Sequence of chain 1.C:
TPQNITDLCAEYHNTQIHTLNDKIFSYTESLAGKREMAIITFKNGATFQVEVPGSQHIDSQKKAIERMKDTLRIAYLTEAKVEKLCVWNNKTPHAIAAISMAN

This protein binds this small molecule.
Small molecule (SMILES): OC[C@H]1O[C@H](O)[C@H](O)[C@@H](O)[C@H]1O

Binding-site contacts:
Ligand atom O4 contacts residue GLU51 of chain 1.C at 2.7 Å (salt-bridge).
Ligand atom O6 contacts residue TRP88 of chain 1.C at 3.9 Å.
Ligand atom O5 contacts residue GLN56 of chain 1.C at 3.5 Å (h-bond).
Ligand atom O1 contacts residue GAL1 of chain 1.HA at 1.2 Å.
Ligand atom O3 contacts residue LYS91 of chain 1.C at 2.9 Å (salt-bridge).
Ligand atom C2 contacts residue GAL1 of chain 1.HA at 0.1 Å.
Ligand atom C6 contacts residue GLN56 of chain 1.C at 3.8 Å.
Ligand atom O1 contacts residue TRP88 of chain 1.C at 4.0 Å.
Ligand atom O6 contacts residue GAL1 of chain 1.HA at 0.1 Å (h-bond).
Ligand atom C1 contacts residue GAL1 of chain 1.HA at 0.3 Å.
Ligand atom O3 contacts residue GLU51 of chain 1.C at 4.1 Å.
Ligand atom O6 contacts residue GLN56 of chain 1.C at 3.4 Å (h-bond).
Ligand atom C3 contacts residue GAL1 of chain 1.HA at 0.1 Å.
Ligand atom O5 contacts residue GAL1 of chain 1.HA at 0.1 Å (h-bond).
Ligand atom C6 contacts residue TRP88 of chain 1.C at 3.7 Å (hydrophobic).
Ligand atom O4 contacts residue GAL1 of chain 1.HA at 0.0 Å (h-bond).
Ligand atom O2 contacts residue ASN90 of chain 1.C at 2.9 Å (h-bond).
Ligand atom C3 contacts residue LYS91 of chain 1.C at 3.7 Å.
Ligand atom C6 contacts residue GLU51 of chain 1.C at 4.3 Å.
Ligand atom O6 contacts residue GLN61 of chain 1.C at 3.0 Å (h-bond).
Ligand atom O3 contacts residue ASN90 of chain 1.C at 2.8 Å (h-bond).
Ligand atom C4 contacts residue GAL1 of chain 1.HA at 0.1 Å.
Ligand atom C6 contacts residue GAL1 of chain 1.HA at 0.1 Å.
Ligand atom C2 contacts residue ASN90 of chain 1.C at 3.9 Å.
Ligand atom C5 contacts residue TRP88 of chain 1.C at 3.7 Å (hydrophobic).
Ligand atom O3 contacts residue GAL1 of chain 1.HA at 0.1 Å (h-bond).
Ligand atom C3 contacts residue TRP88 of chain 1.C at 3.6 Å (hydrophobic).
Ligand atom O6 contacts residue HIS57 of chain 1.C at 3.8 Å.
Ligand atom O4 contacts residue GLN56 of chain 1.C at 3.4 Å.
Ligand atom C4 contacts residue GLU51 of chain 1.C at 3.4 Å.
Ligand atom O2 contacts residue GAL1 of chain 1.HA at 0.1 Å (h-bond).
Ligand atom C2 contacts residue LYS91 of chain 1.C at 3.8 Å.
Ligand atom C6 contacts residue HIS57 of chain 1.C at 3.6 Å.
Ligand atom C5 contacts residue GAL1 of chain 1.HA at 0.1 Å.
Ligand atom C3 contacts residue ASN90 of chain 1.C at 3.7 Å.
Ligand atom C4 contacts residue LYS91 of chain 1.C at 3.8 Å.
Ligand atom C4 contacts residue TRP88 of chain 1.C at 3.6 Å (hydrophobic).
Ligand atom O4 contacts residue LYS91 of chain 1.C at 2.9 Å (salt-bridge).
Ligand atom O3 contacts residue TRP88 of chain 1.C at 3.7 Å.
Ligand atom C6 contacts residue GLN61 of chain 1.C at 4.0 Å.